Binding-site contacts:
Ligand atom CA contacts residue CYN1 of chain 1.D at 3.5 Å.
Ligand atom N contacts residue THR369 of chain 1.A at 2.6 Å (h-bond).
Ligand atom N contacts residue HEM1 of chain 1.C at 2.8 Å (h-bond).
Ligand atom C contacts residue THR369 of chain 1.A at 3.5 Å.
Ligand atom CD1 contacts residue CYN1 of chain 1.D at 3.0 Å.
Ligand atom CE3 contacts residue GLY252 of chain 1.A at 3.2 Å.
Ligand atom CD1 contacts residue HEM1 of chain 1.C at 3.6 Å.
Ligand atom CH2 contacts residue TYR116 of chain 1.A at 3.7 Å (hydrophobic).
Ligand atom NE1 contacts residue CYN1 of chain 1.D at 3.4 Å (h-bond).
Ligand atom OXT contacts residue GLY368 of chain 1.A at 3.5 Å.
Ligand atom CE2 contacts residue CYN1 of chain 1.D at 3.8 Å.
Ligand atom C contacts residue ARG221 of chain 1.A at 3.5 Å.
Ligand atom N contacts residue SER253 of chain 1.A at 3.8 Å.
Ligand atom O contacts residue ARG221 of chain 1.A at 2.8 Å (salt-bridge).
Ligand atom CA contacts residue THR369 of chain 1.A at 3.2 Å.
Ligand atom CE3 contacts residue LEU224 of chain 1.A at 3.7 Å (hydrophobic).
Ligand atom CE2 contacts residue ALA254 of chain 1.A at 3.9 Å (hydrophobic).
Ligand atom OXT contacts residue THR369 of chain 1.A at 2.9 Å (h-bond).
Ligand atom CG contacts residue CYN1 of chain 1.D at 3.3 Å.
Ligand atom CE2 contacts residue PHE153 of chain 1.A at 3.6 Å (hydrophobic).
Ligand atom CD2 contacts residue SER253 of chain 1.A at 3.8 Å.
Ligand atom CD2 contacts residue PHE153 of chain 1.A at 3.7 Å (hydrophobic).
Ligand atom CD2 contacts residue CYN1 of chain 1.D at 3.8 Å.
Ligand atom CG contacts residue PHE153 of chain 1.A at 3.6 Å (hydrophobic).
Ligand atom CZ3 contacts residue SER253 of chain 1.A at 3.5 Å.
Ligand atom NE1 contacts residue PHE153 of chain 1.A at 3.4 Å.
Ligand atom CB contacts residue THR369 of chain 1.A at 3.3 Å.
Ligand atom CZ2 contacts residue ALA254 of chain 1.A at 3.8 Å (hydrophobic).
Ligand atom CE3 contacts residue SER253 of chain 1.A at 3.7 Å.
Ligand atom O contacts residue PHE216 of chain 1.A at 3.4 Å.
Ligand atom OXT contacts residue ARG221 of chain 1.A at 3.2 Å (salt-bridge).
Ligand atom CA contacts residue HEM1 of chain 1.C at 3.7 Å.
Ligand atom CZ3 contacts residue GLY252 of chain 1.A at 3.3 Å.
Ligand atom O contacts residue HEM1 of chain 1.C at 3.7 Å.
Ligand atom OXT contacts residue HEM1 of chain 1.C at 3.5 Å.
Ligand atom CH2 contacts residue CYS119 of chain 1.A at 3.9 Å (hydrophobic).
Ligand atom N contacts residue CYN1 of chain 1.D at 3.0 Å (h-bond).
Ligand atom CZ2 contacts residue TYR116 of chain 1.A at 3.5 Å (hydrophobic).
Ligand atom CD1 contacts residue PHE153 of chain 1.A at 3.3 Å (hydrophobic).
Ligand atom O contacts residue ILE344 of chain 1.A at 3.5 Å.

A small-molecule ligand and the protein it binds are described below.
Small molecule (SMILES): N[C@@H](Cc1c[nH]c2ccccc12)C(=O)O

Sequence of chain 1.A:
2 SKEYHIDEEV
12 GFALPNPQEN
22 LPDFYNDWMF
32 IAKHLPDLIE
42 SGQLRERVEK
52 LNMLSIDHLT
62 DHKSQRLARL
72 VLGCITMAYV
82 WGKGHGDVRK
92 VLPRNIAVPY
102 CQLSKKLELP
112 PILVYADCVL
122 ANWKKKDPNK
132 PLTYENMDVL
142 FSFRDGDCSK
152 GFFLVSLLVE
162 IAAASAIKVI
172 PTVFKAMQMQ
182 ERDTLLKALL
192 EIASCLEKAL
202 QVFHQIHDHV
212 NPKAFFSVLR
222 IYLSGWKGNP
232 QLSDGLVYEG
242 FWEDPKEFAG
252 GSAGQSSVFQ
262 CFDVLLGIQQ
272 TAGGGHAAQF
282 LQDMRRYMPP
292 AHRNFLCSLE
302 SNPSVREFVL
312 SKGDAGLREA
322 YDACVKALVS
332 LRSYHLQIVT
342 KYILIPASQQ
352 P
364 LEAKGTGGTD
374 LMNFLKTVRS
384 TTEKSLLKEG